Binding-site contacts:
Ligand atom C2 contacts residue PHE191 of chain 1.A at 3.9 Å (hydrophobic).
Ligand atom C1R contacts residue PO41 of chain 1.D at 3.5 Å.
Ligand atom C6 contacts residue ARG194 of chain 1.A at 3.5 Å.
Ligand atom O7 contacts residue PHE191 of chain 1.A at 3.9 Å.
Ligand atom P contacts residue ARG387 of chain 1.B at 3.6 Å.
Ligand atom C4 contacts residue TYR28 of chain 1.B at 3.2 Å (hydrophobic).
Ligand atom O4R contacts residue ARG194 of chain 1.A at 3.3 Å (salt-bridge).
Ligand atom N1 contacts residue PHE191 of chain 1.A at 3.9 Å.
Ligand atom N7 contacts residue TYR28 of chain 1.B at 3.4 Å.
Ligand atom C2R contacts residue PHE191 of chain 1.A at 3.8 Å (hydrophobic).
Ligand atom C7 contacts residue ASP217 of chain 1.A at 3.9 Å.
Ligand atom C3 contacts residue PHE191 of chain 1.A at 3.3 Å (hydrophobic).
Ligand atom O2P contacts residue ARG387 of chain 1.B at 3.2 Å (salt-bridge).
Ligand atom C7 contacts residue PHE191 of chain 1.A at 3.3 Å (hydrophobic).
Ligand atom O2R contacts residue PHE191 of chain 1.A at 3.7 Å.
Ligand atom O1P contacts residue GLY379 of chain 1.A at 3.1 Å (h-bond).
Ligand atom C4 contacts residue PHE191 of chain 1.A at 3.1 Å (hydrophobic).
Ligand atom C5 contacts residue ARG194 of chain 1.A at 3.8 Å.
Ligand atom N7 contacts residue PHE191 of chain 1.A at 3.3 Å.
Ligand atom O3P contacts residue GLY379 of chain 1.A at 3.0 Å (h-bond).
Ligand atom O3R contacts residue ASP349 of chain 1.A at 3.3 Å (salt-bridge).
Ligand atom O4R contacts residue PO41 of chain 1.D at 3.9 Å.
Ligand atom C5R contacts residue ARG387 of chain 1.B at 3.7 Å.
Ligand atom P contacts residue GLY379 of chain 1.A at 3.5 Å.
Ligand atom N7 contacts residue ASP217 of chain 1.A at 2.7 Å (salt-bridge).
Ligand atom C4 contacts residue ASP217 of chain 1.A at 3.5 Å.
Ligand atom C6 contacts residue PHE191 of chain 1.A at 3.6 Å (hydrophobic).
Ligand atom O1P contacts residue GLY378 of chain 1.A at 3.6 Å.
Ligand atom C7 contacts residue TYR28 of chain 1.B at 3.8 Å (hydrophobic).
Ligand atom O3P contacts residue GLY378 of chain 1.A at 3.5 Å.
Ligand atom O2R contacts residue ARG307 of chain 1.A at 3.4 Å (salt-bridge).
Ligand atom O7 contacts residue ARG307 of chain 1.A at 2.9 Å (salt-bridge).
Ligand atom C3 contacts residue TYR28 of chain 1.B at 3.5 Å (hydrophobic).
Ligand atom C2 contacts residue PO41 of chain 1.D at 3.9 Å.
Ligand atom O5R contacts residue ARG387 of chain 1.B at 3.1 Å (salt-bridge).
Ligand atom O1P contacts residue ARG387 of chain 1.B at 3.9 Å.
Ligand atom C5 contacts residue TYR28 of chain 1.B at 3.8 Å (hydrophobic).
Ligand atom O3R contacts residue PO41 of chain 1.D at 3.3 Å (h-bond).
Ligand atom C5 contacts residue PHE191 of chain 1.A at 3.5 Å (hydrophobic).
Ligand atom C5 contacts residue ASP26 of chain 1.B at 3.6 Å.

A protein and the small-molecule ligand that binds it are described below.
Small molecule (SMILES): NC(=O)c1ccc[n+]([C@@H]2O[C@H](COP(=O)(O)O)[C@@H](O)[C@H]2O)c1

Sequence of chain 1.B:
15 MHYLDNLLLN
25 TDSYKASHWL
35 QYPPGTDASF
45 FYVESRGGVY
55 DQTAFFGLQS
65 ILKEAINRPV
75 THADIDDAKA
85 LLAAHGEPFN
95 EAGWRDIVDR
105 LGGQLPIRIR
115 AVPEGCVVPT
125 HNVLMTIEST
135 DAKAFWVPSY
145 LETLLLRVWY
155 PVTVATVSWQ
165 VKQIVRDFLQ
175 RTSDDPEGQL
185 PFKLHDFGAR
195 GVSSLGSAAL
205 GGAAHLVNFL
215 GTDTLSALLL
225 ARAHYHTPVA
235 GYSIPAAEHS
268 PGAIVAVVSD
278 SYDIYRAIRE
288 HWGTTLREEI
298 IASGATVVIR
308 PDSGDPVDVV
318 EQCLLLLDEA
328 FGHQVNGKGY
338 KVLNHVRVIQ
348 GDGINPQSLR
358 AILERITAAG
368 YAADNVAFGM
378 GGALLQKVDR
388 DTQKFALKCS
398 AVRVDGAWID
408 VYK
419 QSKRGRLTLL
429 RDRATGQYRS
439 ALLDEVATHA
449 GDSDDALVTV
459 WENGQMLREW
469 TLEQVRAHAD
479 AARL

Sequence of chain 1.A:
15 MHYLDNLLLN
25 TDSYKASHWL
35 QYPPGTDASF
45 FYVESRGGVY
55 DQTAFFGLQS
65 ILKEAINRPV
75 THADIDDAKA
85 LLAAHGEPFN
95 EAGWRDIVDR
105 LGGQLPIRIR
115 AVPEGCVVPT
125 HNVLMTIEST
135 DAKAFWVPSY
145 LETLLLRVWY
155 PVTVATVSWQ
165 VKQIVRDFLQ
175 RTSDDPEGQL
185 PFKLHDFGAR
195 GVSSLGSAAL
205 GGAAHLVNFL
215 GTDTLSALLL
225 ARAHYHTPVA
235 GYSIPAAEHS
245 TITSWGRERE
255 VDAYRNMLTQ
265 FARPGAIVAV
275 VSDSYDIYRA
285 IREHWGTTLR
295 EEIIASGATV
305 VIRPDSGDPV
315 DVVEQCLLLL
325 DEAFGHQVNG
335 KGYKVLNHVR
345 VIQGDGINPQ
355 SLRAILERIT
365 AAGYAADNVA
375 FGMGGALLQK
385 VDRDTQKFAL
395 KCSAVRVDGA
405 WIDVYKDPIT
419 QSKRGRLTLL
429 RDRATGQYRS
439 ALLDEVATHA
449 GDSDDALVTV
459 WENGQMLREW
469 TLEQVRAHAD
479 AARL